Sequence of chain 1.A:
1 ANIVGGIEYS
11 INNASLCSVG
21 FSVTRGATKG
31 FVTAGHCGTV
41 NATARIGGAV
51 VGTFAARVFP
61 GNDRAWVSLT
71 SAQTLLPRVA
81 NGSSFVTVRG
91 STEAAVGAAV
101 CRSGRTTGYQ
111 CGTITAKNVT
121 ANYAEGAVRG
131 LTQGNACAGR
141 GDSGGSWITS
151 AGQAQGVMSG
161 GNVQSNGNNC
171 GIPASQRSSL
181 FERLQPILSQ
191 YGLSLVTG

A small-molecule ligand and the protein it binds are described below.
Small molecule (SMILES): CCCC[C@H](NC(=O)[C@@H]1CCCN1C(=O)[C@H](C)NC(=O)[C@H](C)N)B(O)O

Binding-site contacts:
Ligand atom CA contacts residue TYR123 of chain 1.A at 3.7 Å (hydrophobic).
Ligand atom CG contacts residue GLY139 of chain 1.A at 3.8 Å.
Ligand atom N contacts residue SER159 of chain 1.A at 3.0 Å (h-bond).
Ligand atom N contacts residue SER143 of chain 1.A at 2.8 Å (h-bond).
Ligand atom CA contacts residue SER143 of chain 1.A at 2.5 Å.
Ligand atom CA contacts residue SER159 of chain 1.A at 3.4 Å.
Ligand atom N contacts residue GLY160 of chain 1.A at 3.9 Å.
Ligand atom CG contacts residue TYR123 of chain 1.A at 3.9 Å (hydrophobic).
Ligand atom N contacts residue GLY161 of chain 1.A at 2.9 Å (h-bond).
Ligand atom CB contacts residue GLY139 of chain 1.A at 3.5 Å.
Ligand atom CA contacts residue GLY161 of chain 1.A at 3.4 Å.
Ligand atom N contacts residue TYR123 of chain 1.A at 3.8 Å.
Ligand atom O contacts residue GLY161 of chain 1.A at 3.0 Å (h-bond).
Ligand atom CB contacts residue SER143 of chain 1.A at 3.1 Å.
Ligand atom O contacts residue GLY160 of chain 1.A at 3.3 Å.
Ligand atom O contacts residue TYR123 of chain 1.A at 3.6 Å.
Ligand atom N contacts residue HIS36 of chain 1.A at 3.6 Å.
Ligand atom CE contacts residue VAL163 of chain 1.A at 3.5 Å (hydrophobic).
Ligand atom O1 contacts residue GLY141 of chain 1.A at 2.6 Å (h-bond).
Ligand atom C contacts residue SER159 of chain 1.A at 3.7 Å.
Ligand atom B contacts residue SER143 of chain 1.A at 1.6 Å.
Ligand atom O2 contacts residue SER143 of chain 1.A at 2.4 Å (h-bond).
Ligand atom B contacts residue HIS36 of chain 1.A at 3.5 Å.
Ligand atom B contacts residue GLY141 of chain 1.A at 3.9 Å.
Ligand atom CB contacts residue HIS36 of chain 1.A at 3.5 Å.
Ligand atom O1 contacts residue ASP142 of chain 1.A at 3.3 Å (salt-bridge).
Ligand atom O2 contacts residue HIS36 of chain 1.A at 2.6 Å (h-bond).
Ligand atom CG contacts residue VAL163 of chain 1.A at 3.8 Å (hydrophobic).
Ligand atom CE contacts residue GLY161 of chain 1.A at 3.7 Å.
Ligand atom C contacts residue TYR123 of chain 1.A at 3.5 Å (hydrophobic).
Ligand atom CA contacts residue GLY160 of chain 1.A at 4.0 Å.
Ligand atom CD contacts residue GLY139 of chain 1.A at 3.7 Å.
Ligand atom N contacts residue TYR123 of chain 1.A at 3.6 Å.
Ligand atom O1 contacts residue ARG140 of chain 1.A at 3.7 Å.
Ligand atom CD contacts residue MET158 of chain 1.A at 3.9 Å (hydrophobic).
Ligand atom CB contacts residue GLY161 of chain 1.A at 4.0 Å.
Ligand atom O1 contacts residue SER143 of chain 1.A at 2.5 Å (h-bond).
Ligand atom C contacts residue GLY161 of chain 1.A at 3.7 Å.
Ligand atom CD contacts residue TYR123 of chain 1.A at 3.6 Å (hydrophobic).
Ligand atom CE contacts residue ALA138 of chain 1.A at 3.9 Å (hydrophobic).